Sequence of chain 1.C:
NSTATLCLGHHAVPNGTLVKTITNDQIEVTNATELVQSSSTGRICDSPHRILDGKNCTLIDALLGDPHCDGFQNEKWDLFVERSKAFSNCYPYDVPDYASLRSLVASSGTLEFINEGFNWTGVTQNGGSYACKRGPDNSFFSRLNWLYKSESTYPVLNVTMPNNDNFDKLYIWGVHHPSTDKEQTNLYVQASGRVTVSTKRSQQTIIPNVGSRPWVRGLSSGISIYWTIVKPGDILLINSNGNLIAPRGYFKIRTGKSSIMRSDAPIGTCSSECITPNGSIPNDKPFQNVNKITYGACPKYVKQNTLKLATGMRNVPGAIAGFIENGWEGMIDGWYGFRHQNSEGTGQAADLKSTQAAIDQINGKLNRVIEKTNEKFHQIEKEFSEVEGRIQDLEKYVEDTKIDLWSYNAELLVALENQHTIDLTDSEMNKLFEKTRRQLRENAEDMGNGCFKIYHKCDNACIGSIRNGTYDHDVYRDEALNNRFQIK

The protein below binds the small molecule below.
Small molecule (SMILES): CC(=O)N[C@@H]1[C@@H](O)[C@H](O)[C@@H](CO)O[C@H]1O

Binding-site contacts:
Ligand atom C6 contacts residue PHE87 of chain 1.C at 4.4 Å (hydrophobic).
Ligand atom C4 contacts residue ASN56 of chain 1.C at 4.2 Å.
Ligand atom C3 contacts residue ASN56 of chain 1.C at 3.8 Å.
Ligand atom O5 contacts residue PHE87 of chain 1.C at 3.5 Å.
Ligand atom C2 contacts residue ASN56 of chain 1.C at 2.4 Å.
Ligand atom C5 contacts residue ASN56 of chain 1.C at 3.6 Å.
Ligand atom C1 contacts residue PHE87 of chain 1.C at 4.1 Å (hydrophobic).
Ligand atom C7 contacts residue ASN56 of chain 1.C at 3.6 Å.
Ligand atom O5 contacts residue ASN56 of chain 1.C at 2.3 Å (h-bond).
Ligand atom C1 contacts residue ASN56 of chain 1.C at 1.4 Å.
Ligand atom C8 contacts residue LYS55 of chain 1.C at 3.7 Å.
Ligand atom N2 contacts residue ASN56 of chain 1.C at 3.0 Å (h-bond).
Ligand atom O7 contacts residue ASN56 of chain 1.C at 3.7 Å.
Ligand atom O6 contacts residue PHE87 of chain 1.C at 4.0 Å.